Sequence of chain 13.A:
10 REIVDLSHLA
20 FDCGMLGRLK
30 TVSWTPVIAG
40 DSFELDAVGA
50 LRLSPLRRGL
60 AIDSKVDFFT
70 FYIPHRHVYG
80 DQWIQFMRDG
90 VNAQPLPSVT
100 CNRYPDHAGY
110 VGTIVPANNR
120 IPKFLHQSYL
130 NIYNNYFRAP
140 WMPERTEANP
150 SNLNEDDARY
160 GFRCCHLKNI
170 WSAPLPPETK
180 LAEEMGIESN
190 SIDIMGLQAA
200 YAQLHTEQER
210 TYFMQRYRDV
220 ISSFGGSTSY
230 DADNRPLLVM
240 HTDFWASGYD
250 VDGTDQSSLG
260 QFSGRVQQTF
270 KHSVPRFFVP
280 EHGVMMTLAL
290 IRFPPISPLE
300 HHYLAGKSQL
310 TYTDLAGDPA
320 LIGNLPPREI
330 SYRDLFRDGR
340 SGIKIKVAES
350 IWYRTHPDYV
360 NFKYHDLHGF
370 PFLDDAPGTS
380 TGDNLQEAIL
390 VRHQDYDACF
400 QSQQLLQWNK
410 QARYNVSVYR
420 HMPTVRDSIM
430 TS

Binding-site contacts:
Ligand atom C1' contacts residue PHE212 of chain 13.A at 3.5 Å (hydrophobic).
Ligand atom N6 contacts residue GLU208 of chain 13.A at 3.4 Å (salt-bridge).
Ligand atom N3 contacts residue ARG425 of chain 14.A at 3.1 Å (salt-bridge).
Ligand atom C4 contacts residue GLU208 of chain 13.A at 3.4 Å.
Ligand atom O5' contacts residue ARG425 of chain 14.A at 2.8 Å.
Ligand atom C3' contacts residue DC1 of chain 13.E at 2.9 Å.
Ligand atom O5' contacts residue TYR31 of chain 13.C at 3.4 Å (h-bond).
Ligand atom OP1 contacts residue GLY34 of chain 13.C at 3.8 Å.
Ligand atom C4 contacts residue ARG425 of chain 14.A at 3.6 Å.
Ligand atom C5' contacts residue DC1 of chain 13.H at 2.3 Å.
Ligand atom C2' contacts residue DC1 of chain 13.E at 2.2 Å.
Ligand atom N1 contacts residue ARG425 of chain 14.A at 3.6 Å (salt-bridge).
Ligand atom OP2 contacts residue DC1 of chain 13.H at 2.0 Å.
Ligand atom N1 contacts residue GLU208 of chain 13.A at 1.5 Å (salt-bridge).
Ligand atom C6 contacts residue GLU208 of chain 13.A at 2.6 Å.
Ligand atom O3' contacts residue ARG425 of chain 14.A at 3.8 Å.
Ligand atom C5 contacts residue GLU208 of chain 13.A at 3.4 Å.
Ligand atom OP2 contacts residue THR423 of chain 14.A at 2.9 Å.
Ligand atom C4' contacts residue DC1 of chain 13.H at 2.8 Å.
Ligand atom O3' contacts residue DC1 of chain 13.E at 3.3 Å.
Ligand atom OP2 contacts residue ARG425 of chain 14.A at 3.8 Å.
Ligand atom C1' contacts residue DC1 of chain 13.E at 3.6 Å.
Ligand atom P contacts residue ARG425 of chain 14.A at 3.5 Å.
Ligand atom N3 contacts residue PHE212 of chain 13.A at 2.9 Å.
Ligand atom OP2 contacts residue ASP426 of chain 14.A at 2.8 Å (salt-bridge).
Ligand atom OP1 contacts residue ARG28 of chain 13.C at 3.2 Å (salt-bridge).
Ligand atom O3' contacts residue THR423 of chain 14.A at 3.8 Å.
Ligand atom C5' contacts residue TYR31 of chain 13.C at 2.9 Å (hydrophobic).
Ligand atom C2 contacts residue GLU208 of chain 13.A at 1.6 Å.
Ligand atom O4' contacts residue ARG425 of chain 14.A at 3.7 Å.
Ligand atom O5' contacts residue DC1 of chain 13.H at 2.6 Å.
Ligand atom O5' contacts residue ARG28 of chain 13.C at 3.4 Å.
Ligand atom O3' contacts residue ARG28 of chain 13.C at 3.5 Å (salt-bridge).
Ligand atom C5' contacts residue ARG28 of chain 13.C at 3.1 Å.
Ligand atom C1' contacts residue ALA27 of chain 13.C at 3.8 Å (hydrophobic).
Ligand atom N3 contacts residue GLU208 of chain 13.A at 2.7 Å (salt-bridge).
Ligand atom P contacts residue DC1 of chain 13.H at 2.5 Å.
Ligand atom C2 contacts residue PHE212 of chain 13.A at 3.8 Å (hydrophobic).
Ligand atom C2 contacts residue ARG425 of chain 14.A at 3.1 Å.
Ligand atom O4' contacts residue PHE212 of chain 13.A at 3.4 Å.

Sequence of chain 13.C:
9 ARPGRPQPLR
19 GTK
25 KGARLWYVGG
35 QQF

Sequence of chain 14.A:
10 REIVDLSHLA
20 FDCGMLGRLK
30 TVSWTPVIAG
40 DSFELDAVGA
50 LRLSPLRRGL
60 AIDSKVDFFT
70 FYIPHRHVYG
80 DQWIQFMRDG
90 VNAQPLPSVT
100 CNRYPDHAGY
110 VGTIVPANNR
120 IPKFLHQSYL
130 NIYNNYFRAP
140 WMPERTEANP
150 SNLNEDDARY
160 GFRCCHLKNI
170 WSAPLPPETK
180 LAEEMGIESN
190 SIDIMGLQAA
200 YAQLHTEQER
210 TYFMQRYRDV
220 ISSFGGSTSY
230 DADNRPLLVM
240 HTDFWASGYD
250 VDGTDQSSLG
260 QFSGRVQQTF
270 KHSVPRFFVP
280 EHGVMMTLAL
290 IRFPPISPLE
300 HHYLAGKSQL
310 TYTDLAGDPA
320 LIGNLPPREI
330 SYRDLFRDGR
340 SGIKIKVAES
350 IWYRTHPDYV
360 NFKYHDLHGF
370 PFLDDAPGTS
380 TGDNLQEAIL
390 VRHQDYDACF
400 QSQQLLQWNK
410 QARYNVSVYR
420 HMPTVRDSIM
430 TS

A small-molecule ligand and the protein it binds are described below.
Small molecule (SMILES): Nc1ncnc2c1N1CN2[C@H]2C[C@]3(OP3(O)(O)OC[C@H]3OCC[C@@H]3O[P](=O)(O)OC[C@H]3O[C@@H]1C[C@@H]3O)[C@@H](CO[P](=O)(O)O[C@H]1CCO[C@@H]1COP(=O)=O)O2